Sequence of chain 1.E:
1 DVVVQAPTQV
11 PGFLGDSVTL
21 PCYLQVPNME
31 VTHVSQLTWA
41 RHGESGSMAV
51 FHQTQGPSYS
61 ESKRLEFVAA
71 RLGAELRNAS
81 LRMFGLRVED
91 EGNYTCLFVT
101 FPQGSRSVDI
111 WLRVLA

A small-molecule ligand and the protein it binds are described below.
Small molecule (SMILES): CC(=O)N[C@H]1[C@H](O[C@H]2[C@H](O)[C@@H](NC(C)=O)CO[C@@H]2CO)O[C@H](CO)[C@@H](O[C@@H]2O[C@H](CO)[C@@H](O)[C@H](O)[C@@H]2O)[C@@H]1O

Binding-site contacts:
Ligand atom O5 contacts residue ASN78 of chain 1.E at 2.2 Å (h-bond).
Ligand atom C7 contacts residue ASN78 of chain 1.E at 3.9 Å.
Ligand atom C2 contacts residue ASN78 of chain 1.E at 2.7 Å.
Ligand atom C8 contacts residue TYR23 of chain 1.E at 3.3 Å (hydrophobic).
Ligand atom C7 contacts residue TYR23 of chain 1.E at 4.0 Å (hydrophobic).
Ligand atom C6 contacts residue VAL68 of chain 1.E at 3.1 Å (hydrophobic).
Ligand atom C1 contacts residue ASN78 of chain 1.E at 1.4 Å.
Ligand atom C3 contacts residue ASN78 of chain 1.E at 4.0 Å.
Ligand atom C6 contacts residue ASN78 of chain 1.E at 4.5 Å.
Ligand atom C1 contacts residue ALA69 of chain 1.E at 4.3 Å (hydrophobic).
Ligand atom C5 contacts residue VAL68 of chain 1.E at 4.4 Å (hydrophobic).
Ligand atom O5 contacts residue ALA69 of chain 1.E at 3.5 Å.
Ligand atom O6 contacts residue ALA69 of chain 1.E at 4.0 Å.
Ligand atom O7 contacts residue TYR23 of chain 1.E at 4.2 Å.
Ligand atom C4 contacts residue ASN78 of chain 1.E at 4.2 Å.
Ligand atom C5 contacts residue ALA69 of chain 1.E at 4.4 Å (hydrophobic).
Ligand atom C5 contacts residue SER80 of chain 1.E at 4.0 Å.
Ligand atom C1 contacts residue SER80 of chain 1.E at 3.8 Å.
Ligand atom O6 contacts residue VAL68 of chain 1.E at 3.8 Å.
Ligand atom C5 contacts residue ASN78 of chain 1.E at 3.5 Å.
Ligand atom O7 contacts residue ASN78 of chain 1.E at 4.0 Å.
Ligand atom C6 contacts residue ALA69 of chain 1.E at 4.1 Å (hydrophobic).
Ligand atom O5 contacts residue SER80 of chain 1.E at 4.1 Å.
Ligand atom N2 contacts residue ASN78 of chain 1.E at 3.2 Å (h-bond).